Binding-site contacts:
Ligand atom C8 contacts residue ARG77 of chain 15.B at 4.3 Å.
Ligand atom C4 contacts residue HIS298 of chain 15.B at 3.4 Å.
Ligand atom O3 contacts residue GLY78 of chain 15.B at 3.4 Å.
Ligand atom O8 contacts residue TYR72 of chain 15.B at 3.4 Å (h-bond).
Ligand atom C3 contacts residue ARG77 of chain 15.B at 3.9 Å.
Ligand atom C3 contacts residue GLY78 of chain 15.B at 4.1 Å.
Ligand atom O1B contacts residue ASN80 of chain 15.B at 4.3 Å.
Ligand atom C4 contacts residue GLY78 of chain 15.B at 3.6 Å.
Ligand atom C1 contacts residue ARG77 of chain 15.B at 3.4 Å.
Ligand atom C3 contacts residue GLY78 of chain 15.B at 3.9 Å.
Ligand atom O4 contacts residue VAL296 of chain 15.B at 4.0 Å.
Ligand atom O8 contacts residue ARG77 of chain 15.B at 3.4 Å (salt-bridge).
Ligand atom C4 contacts residue TYR72 of chain 15.B at 4.1 Å (hydrophobic).
Ligand atom C10 contacts residue TYR72 of chain 15.B at 4.1 Å (hydrophobic).
Ligand atom C6 contacts residue TYR72 of chain 15.B at 4.0 Å (hydrophobic).
Ligand atom C5 contacts residue TYR72 of chain 15.B at 3.9 Å (hydrophobic).
Ligand atom O1B contacts residue SER89 of chain 15.B at 4.1 Å.
Ligand atom C4 contacts residue ARG77 of chain 15.B at 4.0 Å.
Ligand atom O4 contacts residue HIS298 of chain 15.B at 2.9 Å (h-bond).
Ligand atom O1B contacts residue ARG77 of chain 15.B at 3.1 Å (salt-bridge).
Ligand atom O4 contacts residue THR291 of chain 15.B at 3.1 Å.
Ligand atom C3 contacts residue VAL296 of chain 15.B at 3.5 Å (hydrophobic).
Ligand atom O4 contacts residue ILE79 of chain 15.B at 3.6 Å (h-bond).
Ligand atom O1A contacts residue GLY78 of chain 15.B at 4.0 Å.
Ligand atom C2 contacts residue GLY78 of chain 15.B at 4.1 Å.
Ligand atom O6 contacts residue ASN93 of chain 15.B at 3.2 Å (h-bond).
Ligand atom O1A contacts residue ARG77 of chain 15.B at 2.9 Å (salt-bridge).
Ligand atom C3 contacts residue HIS298 of chain 15.B at 3.4 Å.
Ligand atom C6 contacts residue ASN93 of chain 15.B at 3.2 Å.
Ligand atom O4 contacts residue GLY78 of chain 15.B at 3.0 Å.
Ligand atom O3 contacts residue VAL296 of chain 15.B at 4.0 Å.
Ligand atom O4 contacts residue ASN80 of chain 15.B at 4.2 Å.
Ligand atom C11 contacts residue TYR72 of chain 15.B at 4.0 Å (hydrophobic).
Ligand atom N5 contacts residue TYR72 of chain 15.B at 3.1 Å (h-bond).
Ligand atom C11 contacts residue ASP85 of chain 15.C at 4.0 Å.
Ligand atom O1A contacts residue TYR72 of chain 15.B at 3.4 Å.
Ligand atom C5 contacts residue ASN93 of chain 15.B at 4.3 Å.
Ligand atom C7 contacts residue TYR72 of chain 15.B at 4.3 Å (hydrophobic).
Ligand atom C1 contacts residue TYR72 of chain 15.B at 4.1 Å (hydrophobic).
Ligand atom O1B contacts residue TYR72 of chain 15.B at 4.2 Å.

A protein and the small-molecule ligand that binds it are described below.
Small molecule (SMILES): CC(=O)N[C@@H]1[C@@H](O[C@@H]2O[C@H](CO)[C@H](O)[C@H](O[C@]3(C(=O)O)C[C@H](O)[C@@H](NC(C)=O)[C@H]([C@H](O)[C@H](O)CO)O3)[C@H]2O)[C@H](O)[C@@H](CO[C@]2(C(=O)O)C[C@H](O)[C@@H](NC(C)=O)[C@H]([C@H](O)[C@H](O)CO)O2)O[C@H]1O

Sequence of chain 15.B:
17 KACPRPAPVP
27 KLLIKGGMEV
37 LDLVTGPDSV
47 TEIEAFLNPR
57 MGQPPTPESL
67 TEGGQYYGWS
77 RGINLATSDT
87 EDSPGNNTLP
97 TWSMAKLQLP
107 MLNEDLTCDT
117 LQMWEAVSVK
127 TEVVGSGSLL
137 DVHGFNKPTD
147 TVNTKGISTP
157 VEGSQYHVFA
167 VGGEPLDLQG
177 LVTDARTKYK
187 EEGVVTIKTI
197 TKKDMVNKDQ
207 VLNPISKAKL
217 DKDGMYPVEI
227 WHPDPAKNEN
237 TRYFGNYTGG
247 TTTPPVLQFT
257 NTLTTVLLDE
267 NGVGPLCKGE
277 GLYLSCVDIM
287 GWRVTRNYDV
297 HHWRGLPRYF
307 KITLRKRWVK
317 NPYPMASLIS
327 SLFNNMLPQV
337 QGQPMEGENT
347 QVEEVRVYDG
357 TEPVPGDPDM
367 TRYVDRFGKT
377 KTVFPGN

Sequence of chain 15.C:
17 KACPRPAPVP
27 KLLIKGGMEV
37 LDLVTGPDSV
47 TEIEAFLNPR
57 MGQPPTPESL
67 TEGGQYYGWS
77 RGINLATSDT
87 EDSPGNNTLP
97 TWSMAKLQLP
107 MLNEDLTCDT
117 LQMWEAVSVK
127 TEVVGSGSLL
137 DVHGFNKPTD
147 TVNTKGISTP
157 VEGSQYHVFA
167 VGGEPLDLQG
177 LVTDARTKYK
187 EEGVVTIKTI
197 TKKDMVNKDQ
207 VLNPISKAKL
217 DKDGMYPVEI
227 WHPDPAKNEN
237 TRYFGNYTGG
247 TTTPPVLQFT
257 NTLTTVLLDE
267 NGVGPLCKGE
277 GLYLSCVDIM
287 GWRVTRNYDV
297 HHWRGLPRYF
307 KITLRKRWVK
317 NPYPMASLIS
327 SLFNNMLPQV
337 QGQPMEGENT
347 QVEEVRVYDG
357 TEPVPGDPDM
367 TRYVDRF